Sequence of chain 1.D:
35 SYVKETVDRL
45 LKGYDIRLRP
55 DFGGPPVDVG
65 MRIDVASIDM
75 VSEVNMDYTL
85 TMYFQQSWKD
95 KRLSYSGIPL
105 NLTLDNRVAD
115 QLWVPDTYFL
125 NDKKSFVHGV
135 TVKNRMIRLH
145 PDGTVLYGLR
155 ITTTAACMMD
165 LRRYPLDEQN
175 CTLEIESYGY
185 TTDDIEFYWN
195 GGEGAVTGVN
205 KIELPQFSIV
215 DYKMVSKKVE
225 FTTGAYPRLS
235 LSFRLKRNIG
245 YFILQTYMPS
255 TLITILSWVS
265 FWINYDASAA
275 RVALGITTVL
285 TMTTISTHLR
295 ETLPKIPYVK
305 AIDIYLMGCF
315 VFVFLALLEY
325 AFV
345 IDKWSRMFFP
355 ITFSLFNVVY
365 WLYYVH

Sequence of chain 1.C:
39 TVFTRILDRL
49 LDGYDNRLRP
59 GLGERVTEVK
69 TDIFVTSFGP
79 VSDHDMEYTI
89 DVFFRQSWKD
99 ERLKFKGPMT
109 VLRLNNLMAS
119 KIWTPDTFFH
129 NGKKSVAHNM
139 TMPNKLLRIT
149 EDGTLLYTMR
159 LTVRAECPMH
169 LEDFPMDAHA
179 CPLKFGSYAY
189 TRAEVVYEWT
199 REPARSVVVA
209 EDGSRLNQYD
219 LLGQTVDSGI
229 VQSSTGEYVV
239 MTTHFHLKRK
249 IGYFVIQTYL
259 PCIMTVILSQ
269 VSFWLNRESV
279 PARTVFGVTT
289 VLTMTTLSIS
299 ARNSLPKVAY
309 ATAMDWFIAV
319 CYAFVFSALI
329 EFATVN

Binding-site contacts:
Ligand atom C contacts residue PHE91 of chain 1.C at 4.4 Å (hydrophobic).
Ligand atom OXT contacts residue ARG93 of chain 1.C at 3.6 Å.
Ligand atom CD contacts residue TYR230 of chain 1.D at 3.6 Å (hydrophobic).
Ligand atom O contacts residue ARG93 of chain 1.C at 2.7 Å (salt-bridge).
Ligand atom C contacts residue THR156 of chain 1.C at 3.9 Å.
Ligand atom OXT contacts residue TYR182 of chain 1.D at 4.3 Å.
Ligand atom C contacts residue ARG93 of chain 1.C at 3.3 Å.
Ligand atom O contacts residue THR227 of chain 1.D at 2.5 Å (h-bond).
Ligand atom CB contacts residue TYR230 of chain 1.D at 4.4 Å (hydrophobic).
Ligand atom CB contacts residue PHE91 of chain 1.C at 3.7 Å (hydrophobic).
Ligand atom C contacts residue THR227 of chain 1.D at 3.5 Å.
Ligand atom O contacts residue THR156 of chain 1.C at 3.9 Å.
Ligand atom CG contacts residue ARG93 of chain 1.C at 4.1 Å.
Ligand atom CG contacts residue TYR230 of chain 1.D at 4.0 Å (hydrophobic).
Ligand atom CD contacts residue TYR122 of chain 1.D at 4.2 Å (hydrophobic).
Ligand atom N contacts residue TYR122 of chain 1.D at 3.2 Å (h-bond).
Ligand atom CD contacts residue PHE91 of chain 1.C at 4.2 Å (hydrophobic).
Ligand atom N contacts residue GLU180 of chain 1.D at 4.3 Å.
Ligand atom OXT contacts residue PHE91 of chain 1.C at 3.3 Å.
Ligand atom CD contacts residue TYR182 of chain 1.D at 3.8 Å (hydrophobic).
Ligand atom N contacts residue PHE91 of chain 1.C at 4.1 Å.
Ligand atom N contacts residue TYR182 of chain 1.D at 3.2 Å (h-bond).
Ligand atom OXT contacts residue THR156 of chain 1.C at 3.6 Å.
Ligand atom CD contacts residue PHE225 of chain 1.D at 4.2 Å (hydrophobic).
Ligand atom CB contacts residue TYR182 of chain 1.D at 4.0 Å (hydrophobic).
Ligand atom N contacts residue SER181 of chain 1.D at 3.5 Å (h-bond).
Ligand atom CG contacts residue THR227 of chain 1.D at 3.9 Å.

This protein binds this small molecule.
Small molecule (SMILES): NCCCC(=O)O